Sequence of chain 6.A:
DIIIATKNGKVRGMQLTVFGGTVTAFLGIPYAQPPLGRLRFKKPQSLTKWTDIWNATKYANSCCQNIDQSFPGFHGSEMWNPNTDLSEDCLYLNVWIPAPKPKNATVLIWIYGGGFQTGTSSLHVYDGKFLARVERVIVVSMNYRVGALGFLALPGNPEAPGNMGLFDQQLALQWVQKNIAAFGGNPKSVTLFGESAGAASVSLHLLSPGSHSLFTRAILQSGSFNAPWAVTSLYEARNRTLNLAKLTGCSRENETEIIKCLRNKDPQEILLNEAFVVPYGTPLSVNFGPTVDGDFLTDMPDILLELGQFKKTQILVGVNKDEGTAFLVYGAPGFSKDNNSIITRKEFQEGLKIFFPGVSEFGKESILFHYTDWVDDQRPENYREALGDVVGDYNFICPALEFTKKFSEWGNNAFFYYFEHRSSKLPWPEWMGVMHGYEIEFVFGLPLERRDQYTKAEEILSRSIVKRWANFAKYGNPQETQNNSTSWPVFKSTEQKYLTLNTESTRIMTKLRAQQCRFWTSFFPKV

This small molecule binds to this protein.
Small molecule (SMILES): CC(=O)N[C@@H]1[C@@H](O)[C@H](O)[C@@H](CO)O[C@H]1O

Binding-site contacts:
Ligand atom C7 contacts residue ASN57 of chain 6.A at 3.5 Å.
Ligand atom C4 contacts residue ASN57 of chain 6.A at 4.5 Å.
Ligand atom C2 contacts residue ARG14 of chain 6.A at 4.3 Å.
Ligand atom N2 contacts residue ASN57 of chain 6.A at 3.2 Å (h-bond).
Ligand atom C5 contacts residue ARG14 of chain 6.A at 3.9 Å.
Ligand atom O5 contacts residue ASN57 of chain 6.A at 2.4 Å (h-bond).
Ligand atom O7 contacts residue ASN57 of chain 6.A at 3.0 Å (h-bond).
Ligand atom C3 contacts residue ASN57 of chain 6.A at 4.0 Å.
Ligand atom C6 contacts residue THR59 of chain 6.A at 4.4 Å.
Ligand atom C2 contacts residue ASN57 of chain 6.A at 2.8 Å.
Ligand atom C1 contacts residue ASN57 of chain 6.A at 1.5 Å.
Ligand atom O5 contacts residue ARG14 of chain 6.A at 4.4 Å.
Ligand atom N2 contacts residue ARG14 of chain 6.A at 4.1 Å.
Ligand atom C6 contacts residue ARG14 of chain 6.A at 4.3 Å.
Ligand atom C1 contacts residue ARG14 of chain 6.A at 4.0 Å.
Ligand atom C5 contacts residue ASN57 of chain 6.A at 3.7 Å.
Ligand atom C3 contacts residue ARG14 of chain 6.A at 4.2 Å.